Binding-site contacts:
Ligand atom O5 contacts residue THR223 of chain 1.A at 3.7 Å.
Ligand atom O6 contacts residue THR95 of chain 1.A at 4.1 Å.
Ligand atom C7 contacts residue ASN221 of chain 1.A at 3.6 Å.
Ligand atom C3 contacts residue ASN221 of chain 1.A at 3.6 Å.
Ligand atom C5 contacts residue ASN221 of chain 1.A at 3.4 Å.
Ligand atom O6 contacts residue THR223 of chain 1.A at 4.0 Å.
Ligand atom O5 contacts residue ASN221 of chain 1.A at 2.0 Å (h-bond).
Ligand atom C1 contacts residue ASN221 of chain 1.A at 1.3 Å.
Ligand atom C6 contacts residue ASN221 of chain 1.A at 4.3 Å.
Ligand atom C8 contacts residue ASN221 of chain 1.A at 4.4 Å.
Ligand atom O5 contacts residue THR95 of chain 1.A at 3.6 Å.
Ligand atom C1 contacts residue THR95 of chain 1.A at 4.0 Å.
Ligand atom N2 contacts residue ASN221 of chain 1.A at 3.0 Å (h-bond).
Ligand atom C2 contacts residue ASN221 of chain 1.A at 2.3 Å.
Ligand atom C5 contacts residue THR223 of chain 1.A at 4.1 Å.
Ligand atom O7 contacts residue ASN221 of chain 1.A at 3.7 Å.
Ligand atom C1 contacts residue THR223 of chain 1.A at 3.7 Å.
Ligand atom C4 contacts residue ASN221 of chain 1.A at 3.9 Å.

Sequence of chain 1.A:
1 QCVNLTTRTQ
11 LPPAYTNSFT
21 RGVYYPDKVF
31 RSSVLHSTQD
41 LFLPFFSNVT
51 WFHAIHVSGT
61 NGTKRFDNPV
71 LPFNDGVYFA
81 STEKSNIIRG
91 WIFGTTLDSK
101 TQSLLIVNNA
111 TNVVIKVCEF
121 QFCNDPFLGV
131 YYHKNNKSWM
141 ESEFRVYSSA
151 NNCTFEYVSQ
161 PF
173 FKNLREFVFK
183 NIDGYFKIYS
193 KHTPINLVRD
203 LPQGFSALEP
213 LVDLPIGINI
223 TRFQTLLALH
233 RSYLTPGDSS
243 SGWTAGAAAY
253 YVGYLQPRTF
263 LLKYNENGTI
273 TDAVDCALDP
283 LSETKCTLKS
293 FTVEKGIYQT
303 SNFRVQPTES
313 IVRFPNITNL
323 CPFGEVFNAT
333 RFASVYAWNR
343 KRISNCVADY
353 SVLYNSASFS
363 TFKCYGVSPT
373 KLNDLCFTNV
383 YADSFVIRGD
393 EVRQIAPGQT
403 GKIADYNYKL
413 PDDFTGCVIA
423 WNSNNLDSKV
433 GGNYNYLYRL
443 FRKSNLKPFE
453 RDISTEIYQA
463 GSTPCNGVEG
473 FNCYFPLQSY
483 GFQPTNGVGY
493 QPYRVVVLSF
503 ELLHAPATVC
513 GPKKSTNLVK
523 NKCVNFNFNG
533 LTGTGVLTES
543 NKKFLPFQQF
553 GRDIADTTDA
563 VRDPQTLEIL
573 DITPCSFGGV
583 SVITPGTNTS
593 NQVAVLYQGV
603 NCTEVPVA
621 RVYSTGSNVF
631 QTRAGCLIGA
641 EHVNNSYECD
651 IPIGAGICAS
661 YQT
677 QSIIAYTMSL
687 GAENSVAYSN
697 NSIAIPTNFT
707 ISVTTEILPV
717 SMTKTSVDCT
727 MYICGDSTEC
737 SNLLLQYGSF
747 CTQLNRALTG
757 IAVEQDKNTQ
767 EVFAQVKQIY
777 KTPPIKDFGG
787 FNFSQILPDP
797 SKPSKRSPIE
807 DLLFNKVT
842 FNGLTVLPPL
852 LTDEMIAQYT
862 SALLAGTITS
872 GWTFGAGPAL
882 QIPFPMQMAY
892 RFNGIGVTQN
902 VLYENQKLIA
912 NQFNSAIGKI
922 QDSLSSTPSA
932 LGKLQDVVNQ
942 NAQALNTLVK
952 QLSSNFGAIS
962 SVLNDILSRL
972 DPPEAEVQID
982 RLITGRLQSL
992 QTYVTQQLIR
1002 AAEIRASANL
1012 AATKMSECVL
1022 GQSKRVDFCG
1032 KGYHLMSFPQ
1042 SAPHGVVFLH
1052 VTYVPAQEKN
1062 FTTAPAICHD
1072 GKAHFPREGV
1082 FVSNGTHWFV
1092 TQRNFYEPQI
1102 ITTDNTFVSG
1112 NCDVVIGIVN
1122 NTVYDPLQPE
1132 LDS

This small molecule binds to this protein.
Small molecule (SMILES): CC(=O)N[C@@H]1[C@@H](O)[C@H](O)[C@@H](CO)O[C@H]1O